The protein below binds the small molecule below.
Small molecule (SMILES): C[C@]12CCC(=O)C=C1CC[C@@H]1[C@@H]2CC[C@]2(C)C(c3cccnc3)=CC[C@@H]12

Binding-site contacts:
Ligand atom C16 contacts residue VAL464 of chain 1.C at 4.1 Å (hydrophobic).
Ligand atom C09 contacts residue GLY283 of chain 1.C at 4.0 Å.
Ligand atom C26 contacts residue ALA95 of chain 1.C at 3.5 Å (hydrophobic).
Ligand atom C25 contacts residue ALA95 of chain 1.C at 3.5 Å (hydrophobic).
Ligand atom C11 contacts residue ASP280 of chain 1.C at 3.6 Å.
Ligand atom C17 contacts residue GLY283 of chain 1.C at 4.2 Å.
Ligand atom C08 contacts residue ILE187 of chain 1.C at 4.0 Å (hydrophobic).
Ligand atom N21 contacts residue THR288 of chain 1.C at 3.7 Å.
Ligand atom C15 contacts residue PHE96 of chain 1.C at 3.5 Å (hydrophobic).
Ligand atom C15 contacts residue VAL464 of chain 1.C at 3.8 Å (hydrophobic).
Ligand atom C03 contacts residue ASN184 of chain 1.C at 3.7 Å.
Ligand atom O04 contacts residue ASN184 of chain 1.C at 3.0 Å (h-bond).
Ligand atom C20 contacts residue ALA284 of chain 1.C at 3.8 Å (hydrophobic).
Ligand atom C22 contacts residue VAL348 of chain 1.C at 3.7 Å (hydrophobic).
Ligand atom C25 contacts residue ALA284 of chain 1.C at 3.8 Å (hydrophobic).
Ligand atom C26 contacts residue ASP280 of chain 1.C at 3.8 Å.
Ligand atom C20 contacts residue HEM1 of chain 1.J at 3.2 Å.
Ligand atom C02 contacts residue ARG221 of chain 1.C at 4.1 Å.
Ligand atom C05 contacts residue ASN184 of chain 1.C at 3.7 Å.
Ligand atom C13 contacts residue ALA284 of chain 1.C at 4.1 Å (hydrophobic).
Ligand atom C20 contacts residue THR288 of chain 1.C at 4.0 Å.
Ligand atom C05 contacts residue ILE188 of chain 1.C at 4.0 Å (hydrophobic).
Ligand atom C13 contacts residue ASP280 of chain 1.C at 4.0 Å.
Ligand atom C23 contacts residue VAL348 of chain 1.C at 4.0 Å (hydrophobic).
Ligand atom C02 contacts residue GLY283 of chain 1.C at 4.0 Å.
Ligand atom C22 contacts residue THR288 of chain 1.C at 3.8 Å.
Ligand atom C03 contacts residue ILE187 of chain 1.C at 3.9 Å (hydrophobic).
Ligand atom C18 contacts residue ALA284 of chain 1.C at 4.2 Å (hydrophobic).
Ligand atom N21 contacts residue HEM1 of chain 1.J at 2.4 Å.
Ligand atom O04 contacts residue ILE187 of chain 1.C at 3.7 Å.
Ligand atom C16 contacts residue ALA284 of chain 1.C at 4.2 Å (hydrophobic).
Ligand atom C12 contacts residue ASP280 of chain 1.C at 4.2 Å.
Ligand atom C11 contacts residue GLY279 of chain 1.C at 4.1 Å.
Ligand atom C25 contacts residue HEM1 of chain 1.J at 4.2 Å.
Ligand atom C06 contacts residue ILE188 of chain 1.C at 3.8 Å (hydrophobic).
Ligand atom O04 contacts residue TYR183 of chain 1.C at 3.6 Å.
Ligand atom C17 contacts residue VAL464 of chain 1.C at 3.8 Å (hydrophobic).
Ligand atom C05 contacts residue ILE187 of chain 1.C at 4.0 Å (hydrophobic).
Ligand atom C23 contacts residue VAL464 of chain 1.C at 4.2 Å (hydrophobic).
Ligand atom C22 contacts residue HEM1 of chain 1.J at 3.2 Å.

Sequence of chain 1.C:
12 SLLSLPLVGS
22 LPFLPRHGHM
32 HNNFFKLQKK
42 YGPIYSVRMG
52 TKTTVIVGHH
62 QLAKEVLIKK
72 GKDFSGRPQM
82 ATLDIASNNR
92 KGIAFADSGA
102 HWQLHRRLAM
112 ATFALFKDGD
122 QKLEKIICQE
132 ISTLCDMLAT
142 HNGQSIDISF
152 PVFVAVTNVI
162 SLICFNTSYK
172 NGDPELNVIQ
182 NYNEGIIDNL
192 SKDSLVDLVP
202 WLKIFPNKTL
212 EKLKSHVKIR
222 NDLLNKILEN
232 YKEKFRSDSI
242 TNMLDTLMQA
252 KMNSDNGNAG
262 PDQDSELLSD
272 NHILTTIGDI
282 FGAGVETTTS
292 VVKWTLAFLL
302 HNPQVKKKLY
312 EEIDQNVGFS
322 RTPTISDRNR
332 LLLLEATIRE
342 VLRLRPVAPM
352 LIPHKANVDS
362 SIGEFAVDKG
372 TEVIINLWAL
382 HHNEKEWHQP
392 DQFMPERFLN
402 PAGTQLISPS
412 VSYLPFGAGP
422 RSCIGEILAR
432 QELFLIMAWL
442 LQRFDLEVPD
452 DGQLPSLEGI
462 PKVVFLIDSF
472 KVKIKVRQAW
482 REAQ